Binding-site contacts:
Ligand atom N2 contacts residue PRO86 of chain 3.F at 3.9 Å.
Ligand atom C6 contacts residue NAG1 of chain 3.K at 4.2 Å.
Ligand atom O3 contacts residue NAG1 of chain 3.K at 3.9 Å.
Ligand atom C5 contacts residue NAG1 of chain 3.K at 3.8 Å.
Ligand atom O6 contacts residue GLU174 of chain 3.F at 3.8 Å.
Ligand atom O7 contacts residue ASN175 of chain 3.F at 3.5 Å (h-bond).
Ligand atom C4 contacts residue ASN175 of chain 3.F at 4.2 Å.
Ligand atom C1 contacts residue GLU174 of chain 3.F at 4.1 Å.
Ligand atom N2 contacts residue ASN175 of chain 3.F at 2.9 Å (h-bond).
Ligand atom C8 contacts residue PRO86 of chain 3.F at 3.6 Å (hydrophobic).
Ligand atom C2 contacts residue ASN175 of chain 3.F at 2.4 Å.
Ligand atom O4 contacts residue NAG1 of chain 3.K at 2.3 Å (h-bond).
Ligand atom C1 contacts residue ASN175 of chain 3.F at 1.4 Å.
Ligand atom C7 contacts residue PRO86 of chain 3.F at 4.3 Å (hydrophobic).
Ligand atom O5 contacts residue ASN175 of chain 3.F at 2.4 Å (h-bond).
Ligand atom O5 contacts residue THR85 of chain 3.F at 4.3 Å.
Ligand atom C3 contacts residue THR85 of chain 3.F at 4.3 Å.
Ligand atom C1 contacts residue THR85 of chain 3.F at 3.8 Å.
Ligand atom O6 contacts residue THR85 of chain 3.F at 4.4 Å.
Ligand atom C5 contacts residue ASN175 of chain 3.F at 3.7 Å.
Ligand atom C8 contacts residue ARG88 of chain 3.F at 4.3 Å.
Ligand atom O5 contacts residue GLU174 of chain 3.F at 3.5 Å (salt-bridge).
Ligand atom C4 contacts residue NAG1 of chain 3.K at 3.5 Å.
Ligand atom C2 contacts residue THR85 of chain 3.F at 4.5 Å.
Ligand atom N2 contacts residue THR85 of chain 3.F at 4.5 Å.
Ligand atom C8 contacts residue ASN175 of chain 3.F at 4.5 Å.
Ligand atom C3 contacts residue ASN175 of chain 3.F at 3.8 Å.
Ligand atom C5 contacts residue THR85 of chain 3.F at 4.0 Å.
Ligand atom C8 contacts residue GLU87 of chain 3.F at 3.6 Å.
Ligand atom C3 contacts residue NAG1 of chain 3.K at 3.7 Å.
Ligand atom O6 contacts residue PHE173 of chain 3.F at 4.0 Å.
Ligand atom C7 contacts residue ASN175 of chain 3.F at 3.4 Å.

Sequence of chain 3.F:
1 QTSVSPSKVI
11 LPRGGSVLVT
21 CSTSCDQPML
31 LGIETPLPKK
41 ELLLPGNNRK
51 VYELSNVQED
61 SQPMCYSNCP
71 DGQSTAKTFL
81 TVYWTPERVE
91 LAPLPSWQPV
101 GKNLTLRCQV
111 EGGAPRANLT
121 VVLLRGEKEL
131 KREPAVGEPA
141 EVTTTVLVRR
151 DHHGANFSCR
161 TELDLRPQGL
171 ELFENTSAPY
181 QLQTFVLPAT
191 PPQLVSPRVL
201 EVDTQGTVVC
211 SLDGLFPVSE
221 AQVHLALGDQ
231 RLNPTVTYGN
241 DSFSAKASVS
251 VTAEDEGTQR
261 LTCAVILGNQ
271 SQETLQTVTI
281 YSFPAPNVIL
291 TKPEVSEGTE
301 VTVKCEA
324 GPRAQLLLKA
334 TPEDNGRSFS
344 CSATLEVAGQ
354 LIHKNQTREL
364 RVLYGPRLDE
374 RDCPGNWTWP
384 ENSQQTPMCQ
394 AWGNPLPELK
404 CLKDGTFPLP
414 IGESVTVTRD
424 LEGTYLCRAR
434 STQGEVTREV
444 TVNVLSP

The protein below binds the small molecule below.
Small molecule (SMILES): CC(=O)N[C@@H]1[C@@H](O)[C@H](O)[C@@H](CO)O[C@H]1O